Binding-site contacts:
Ligand atom O contacts residue ALA67 of chain 1.C at 2.9 Å (h-bond).
Ligand atom O2 contacts residue SER65 of chain 1.C at 3.3 Å.
Ligand atom O contacts residue SER145 of chain 1.C at 3.7 Å.
Ligand atom O2 contacts residue ASP118 of chain 1.C at 2.5 Å (salt-bridge).
Ligand atom O2 contacts residue GLY66 of chain 1.C at 3.0 Å (h-bond).
Ligand atom CA contacts residue SER65 of chain 1.C at 4.0 Å.
Ligand atom CA contacts residue SER147 of chain 1.C at 4.2 Å.
Ligand atom OXT contacts residue SER147 of chain 1.C at 2.6 Å (h-bond).
Ligand atom O contacts residue CYS128 of chain 1.C at 3.4 Å.
Ligand atom CA contacts residue LEU126 of chain 1.C at 4.4 Å (hydrophobic).
Ligand atom O contacts residue SER65 of chain 1.C at 3.9 Å.
Ligand atom OXT contacts residue ASN27 of chain 1.C at 3.7 Å.
Ligand atom OXT contacts residue MSE52 of chain 1.C at 4.0 Å.
Ligand atom O contacts residue GLY66 of chain 1.C at 3.0 Å (h-bond).
Ligand atom CA contacts residue CYS128 of chain 1.C at 2.2 Å (hydrophobic).
Ligand atom C contacts residue LEU60 of chain 1.C at 4.1 Å (hydrophobic).
Ligand atom C contacts residue SER145 of chain 1.C at 3.7 Å.
Ligand atom OXT contacts residue SER145 of chain 1.C at 2.9 Å (h-bond).
Ligand atom C contacts residue CYS128 of chain 1.C at 2.8 Å (hydrophobic).
Ligand atom OXT contacts residue LEU60 of chain 1.C at 4.1 Å.
Ligand atom CA contacts residue LEU60 of chain 1.C at 4.3 Å (hydrophobic).
Ligand atom C contacts residue SER65 of chain 1.C at 4.3 Å.
Ligand atom O contacts residue SER147 of chain 1.C at 4.5 Å.
Ligand atom OXT contacts residue CYS128 of chain 1.C at 3.1 Å (h-bond).
Ligand atom C contacts residue ALA67 of chain 1.C at 4.1 Å (hydrophobic).
Ligand atom C contacts residue GLY66 of chain 1.C at 3.9 Å.
Ligand atom CA contacts residue GLY66 of chain 1.C at 4.0 Å.
Ligand atom C contacts residue SER147 of chain 1.C at 3.6 Å.
Ligand atom CA contacts residue ASP118 of chain 1.C at 3.7 Å.
Ligand atom O contacts residue LEU60 of chain 1.C at 4.2 Å.
Ligand atom O2 contacts residue CYS128 of chain 1.C at 2.6 Å (h-bond).

A protein and the small-molecule ligand that binds it are described below.
Small molecule (SMILES): O=C(O)CO

Sequence of chain 1.C:
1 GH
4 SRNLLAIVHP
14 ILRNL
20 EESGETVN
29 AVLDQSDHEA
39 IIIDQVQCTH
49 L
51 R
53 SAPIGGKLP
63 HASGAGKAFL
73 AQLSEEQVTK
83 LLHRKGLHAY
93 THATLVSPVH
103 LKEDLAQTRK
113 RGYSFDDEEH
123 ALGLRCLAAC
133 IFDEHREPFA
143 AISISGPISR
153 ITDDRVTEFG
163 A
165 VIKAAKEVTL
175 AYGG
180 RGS